The protein below binds the small molecule below.
Small molecule (SMILES): N[C@@H](Cc1ccc(O)cc1)C(=O)N1CCC[C@H]1C(=O)N[C@H](C=O)Cc1cnc[nH]1

Sequence of chain 1.A:
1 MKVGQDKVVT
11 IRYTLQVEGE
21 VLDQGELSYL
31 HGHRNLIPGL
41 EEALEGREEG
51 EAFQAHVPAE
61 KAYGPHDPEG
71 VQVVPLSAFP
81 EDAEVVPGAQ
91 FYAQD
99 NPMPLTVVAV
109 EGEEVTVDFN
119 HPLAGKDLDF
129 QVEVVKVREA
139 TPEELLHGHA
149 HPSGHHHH

Binding-site contacts:
Ligand atom O contacts residue ILE37 of chain 1.A at 4.1 Å.
Ligand atom CA contacts residue TYR63 of chain 1.A at 3.3 Å (hydrophobic).
Ligand atom CD1 contacts residue LEU121 of chain 1.A at 3.9 Å (hydrophobic).
Ligand atom CB contacts residue PHE128 of chain 1.A at 3.9 Å (hydrophobic).
Ligand atom CE1 contacts residue HIS119 of chain 1.A at 3.5 Å.
Ligand atom CA contacts residue ASN35 of chain 1.A at 3.1 Å.
Ligand atom CD1 contacts residue TYR63 of chain 1.A at 3.7 Å (hydrophobic).
Ligand atom CG contacts residue LEU121 of chain 1.A at 4.1 Å (hydrophobic).
Ligand atom O contacts residue TYR63 of chain 1.A at 3.9 Å.
Ligand atom N contacts residue TYR63 of chain 1.A at 3.7 Å.
Ligand atom O contacts residue HIS155 of chain 1.A at 3.5 Å (h-bond).
Ligand atom O contacts residue TYR13 of chain 1.A at 3.5 Å (h-bond).
Ligand atom CA contacts residue TYR63 of chain 1.A at 3.6 Å (hydrophobic).
Ligand atom O contacts residue TYR63 of chain 1.A at 3.0 Å (h-bond).
Ligand atom CE2 contacts residue LEU121 of chain 1.A at 3.8 Å (hydrophobic).
Ligand atom CA contacts residue LEU36 of chain 1.A at 4.1 Å (hydrophobic).
Ligand atom CE1 contacts residue LEU121 of chain 1.A at 3.7 Å (hydrophobic).
Ligand atom C contacts residue TYR63 of chain 1.A at 4.0 Å (hydrophobic).
Ligand atom CB contacts residue ASN35 of chain 1.A at 3.4 Å.
Ligand atom CA contacts residue ASP23 of chain 1.A at 4.2 Å.
Ligand atom CE1 contacts residue LEU27 of chain 1.A at 4.1 Å (hydrophobic).
Ligand atom CB contacts residue LEU40 of chain 1.A at 3.8 Å (hydrophobic).
Ligand atom O contacts residue ASP23 of chain 1.A at 3.1 Å (salt-bridge).
Ligand atom OH contacts residue LEU121 of chain 1.A at 3.8 Å.
Ligand atom CB contacts residue TYR63 of chain 1.A at 3.9 Å (hydrophobic).
Ligand atom CD2 contacts residue ASP23 of chain 1.A at 4.2 Å.
Ligand atom O contacts residue ILE37 of chain 1.A at 3.0 Å (h-bond).
Ligand atom CD2 contacts residue ASN35 of chain 1.A at 3.3 Å.
Ligand atom CD contacts residue TYR13 of chain 1.A at 3.5 Å (hydrophobic).
Ligand atom C contacts residue ASP23 of chain 1.A at 3.6 Å.
Ligand atom CB contacts residue ASP23 of chain 1.A at 3.7 Å.
Ligand atom CD2 contacts residue LEU121 of chain 1.A at 4.0 Å (hydrophobic).
Ligand atom O contacts residue LEU36 of chain 1.A at 3.4 Å.
Ligand atom C contacts residue TYR63 of chain 1.A at 3.4 Å (hydrophobic).
Ligand atom CZ contacts residue LEU121 of chain 1.A at 3.6 Å (hydrophobic).
Ligand atom OH contacts residue PRO120 of chain 1.A at 3.7 Å.
Ligand atom CG contacts residue ASN35 of chain 1.A at 3.6 Å.
Ligand atom CD contacts residue LEU27 of chain 1.A at 3.6 Å (hydrophobic).
Ligand atom CG contacts residue LEU40 of chain 1.A at 3.6 Å (hydrophobic).
Ligand atom C contacts residue ASN35 of chain 1.A at 3.6 Å.